Sequence of chain 57.A:
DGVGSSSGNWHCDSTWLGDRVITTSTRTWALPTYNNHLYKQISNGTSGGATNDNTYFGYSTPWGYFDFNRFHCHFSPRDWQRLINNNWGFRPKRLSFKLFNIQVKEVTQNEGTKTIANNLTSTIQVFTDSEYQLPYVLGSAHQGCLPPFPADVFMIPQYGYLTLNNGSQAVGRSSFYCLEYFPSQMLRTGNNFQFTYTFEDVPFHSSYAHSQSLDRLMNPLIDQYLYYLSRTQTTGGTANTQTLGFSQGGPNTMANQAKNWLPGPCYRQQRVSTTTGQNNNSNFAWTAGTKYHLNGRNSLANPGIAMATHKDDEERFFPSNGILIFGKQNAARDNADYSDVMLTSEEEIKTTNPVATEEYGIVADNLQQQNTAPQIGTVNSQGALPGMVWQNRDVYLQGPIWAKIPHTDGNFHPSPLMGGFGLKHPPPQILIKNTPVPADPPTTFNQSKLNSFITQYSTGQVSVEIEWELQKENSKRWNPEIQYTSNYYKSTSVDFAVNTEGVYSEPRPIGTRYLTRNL

Sequence of chain 7.A:
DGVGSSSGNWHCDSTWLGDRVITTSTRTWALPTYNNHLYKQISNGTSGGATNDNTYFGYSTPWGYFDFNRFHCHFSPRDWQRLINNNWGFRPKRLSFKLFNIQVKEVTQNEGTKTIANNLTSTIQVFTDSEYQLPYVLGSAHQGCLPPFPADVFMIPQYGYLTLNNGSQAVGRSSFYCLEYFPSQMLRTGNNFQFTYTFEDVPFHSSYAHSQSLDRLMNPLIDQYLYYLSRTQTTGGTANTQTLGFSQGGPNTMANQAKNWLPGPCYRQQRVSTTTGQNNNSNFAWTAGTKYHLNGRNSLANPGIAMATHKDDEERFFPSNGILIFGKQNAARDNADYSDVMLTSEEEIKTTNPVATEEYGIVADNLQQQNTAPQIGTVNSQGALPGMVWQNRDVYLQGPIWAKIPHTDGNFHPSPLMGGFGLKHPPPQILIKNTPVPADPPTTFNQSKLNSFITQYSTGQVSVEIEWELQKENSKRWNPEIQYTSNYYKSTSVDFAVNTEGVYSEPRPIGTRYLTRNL

A protein and the small-molecule ligand that binds it are described below.
Small molecule (SMILES): Nc1ccn([C@H]2C[C@H](O[P](=O)(O)OC[C@H]3O[C@@H](n4cnc5c(N)ncnc54)C[C@@H]3O)[C@@H](CO)O2)c(=O)n1

Binding-site contacts:
Ligand atom N4 contacts residue VAL202 of chain 57.A at 2.9 Å (h-bond).
Ligand atom C2 contacts residue VAL202 of chain 57.A at 4.1 Å (hydrophobic).
Ligand atom C4 contacts residue VAL202 of chain 57.A at 3.7 Å (hydrophobic).
Ligand atom C2' contacts residue PRO203 of chain 57.A at 3.3 Å (hydrophobic).
Ligand atom C6 contacts residue GLY422 of chain 57.A at 3.7 Å.
Ligand atom N6 contacts residue GLY422 of chain 57.A at 3.3 Å (h-bond).
Ligand atom N7 contacts residue HIS413 of chain 57.A at 4.2 Å.
Ligand atom C6 contacts residue SER415 of chain 57.A at 4.1 Å.
Ligand atom N1 contacts residue PRO203 of chain 57.A at 4.2 Å.
Ligand atom OP2 contacts residue ASP409 of chain 7.A at 3.2 Å (salt-bridge).
Ligand atom N7 contacts residue SER415 of chain 57.A at 3.9 Å.
Ligand atom C4 contacts residue ASP201 of chain 57.A at 3.5 Å.
Ligand atom N1 contacts residue GLY422 of chain 57.A at 2.9 Å (h-bond).
Ligand atom C5 contacts residue PRO203 of chain 57.A at 3.8 Å (hydrophobic).
Ligand atom C6 contacts residue PRO203 of chain 57.A at 4.0 Å (hydrophobic).
Ligand atom C4 contacts residue PRO203 of chain 57.A at 4.0 Å (hydrophobic).
Ligand atom C2' contacts residue PRO414 of chain 57.A at 3.6 Å (hydrophobic).
Ligand atom N6 contacts residue PHE421 of chain 57.A at 3.8 Å.
Ligand atom N6 contacts residue SER415 of chain 57.A at 3.8 Å.
Ligand atom N6 contacts residue GLY420 of chain 57.A at 3.7 Å.
Ligand atom N1 contacts residue PRO203 of chain 57.A at 3.8 Å.
Ligand atom C5 contacts residue PRO203 of chain 57.A at 4.0 Å (hydrophobic).
Ligand atom N7 contacts residue ASN392 of chain 57.A at 4.2 Å.
Ligand atom O3' contacts residue PRO414 of chain 57.A at 4.2 Å.
Ligand atom C8 contacts residue HIS413 of chain 57.A at 3.9 Å.
Ligand atom C2 contacts residue GLY422 of chain 57.A at 3.2 Å.
Ligand atom C6 contacts residue PRO203 of chain 57.A at 4.0 Å (hydrophobic).
Ligand atom N3 contacts residue ASP201 of chain 57.A at 4.2 Å.
Ligand atom C4 contacts residue PRO203 of chain 57.A at 4.1 Å (hydrophobic).
Ligand atom N4 contacts residue ASP201 of chain 57.A at 2.6 Å.
Ligand atom N6 contacts residue VAL202 of chain 57.A at 4.2 Å.
Ligand atom C6 contacts residue VAL202 of chain 57.A at 4.1 Å (hydrophobic).
Ligand atom C5 contacts residue VAL202 of chain 57.A at 3.6 Å (hydrophobic).
Ligand atom C1' contacts residue PRO203 of chain 57.A at 4.1 Å (hydrophobic).
Ligand atom C2' contacts residue HIS413 of chain 57.A at 3.7 Å.
Ligand atom C5 contacts residue ARG91 of chain 57.A at 4.2 Å.
Ligand atom N7 contacts residue PRO203 of chain 57.A at 4.1 Å.
Ligand atom C2 contacts residue PRO203 of chain 57.A at 4.0 Å (hydrophobic).
Ligand atom C5 contacts residue ASP201 of chain 57.A at 3.3 Å.
Ligand atom N1 contacts residue VAL202 of chain 57.A at 3.5 Å.